The protein below binds the small molecule below.
Small molecule (SMILES): Nc1ccn([C@H]2C[C@H](O[P](=O)(O)OC[C@H]3O[C@@H](n4cnc5c(=O)nc(N)[nH]c54)C[C@@H]3O[P](=O)(O)OC[C@H]3O[C@@H](n4cnc5c(N)ncnc54)C[C@@H]3O)[C@@H](COP(=O)=O)O2)c(=O)n1

Sequence of chain 52.A:
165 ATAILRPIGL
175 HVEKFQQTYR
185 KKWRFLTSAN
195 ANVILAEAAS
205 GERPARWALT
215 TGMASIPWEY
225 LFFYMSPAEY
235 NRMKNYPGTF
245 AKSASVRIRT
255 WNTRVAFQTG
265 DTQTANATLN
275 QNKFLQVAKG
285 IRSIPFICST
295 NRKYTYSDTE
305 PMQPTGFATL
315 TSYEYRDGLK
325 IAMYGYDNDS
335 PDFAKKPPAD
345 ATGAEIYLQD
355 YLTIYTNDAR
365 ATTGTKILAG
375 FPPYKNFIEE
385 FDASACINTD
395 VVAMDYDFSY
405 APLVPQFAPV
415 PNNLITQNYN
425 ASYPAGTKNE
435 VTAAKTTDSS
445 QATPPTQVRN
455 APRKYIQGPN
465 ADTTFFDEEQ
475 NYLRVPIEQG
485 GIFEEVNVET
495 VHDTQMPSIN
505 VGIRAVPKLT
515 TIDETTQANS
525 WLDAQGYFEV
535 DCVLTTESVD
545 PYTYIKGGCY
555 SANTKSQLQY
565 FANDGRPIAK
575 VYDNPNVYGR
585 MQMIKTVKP

Binding-site contacts:
Ligand atom C5' contacts residue ASP401 of chain 52.A at 3.5 Å.
Ligand atom N4 contacts residue VAL495 of chain 52.A at 3.1 Å.
Ligand atom N4 contacts residue GLU493 of chain 52.A at 2.6 Å (salt-bridge).
Ligand atom C5' contacts residue SER403 of chain 52.A at 3.2 Å.
Ligand atom N2 contacts residue DG3 of chain 52.C at 3.5 Å (h-bond).
Ligand atom N3 contacts residue DG3 of chain 52.C at 3.4 Å.
Ligand atom C5 contacts residue VAL495 of chain 52.A at 3.0 Å (hydrophobic).
Ligand atom OP2 contacts residue HIS496 of chain 52.A at 2.9 Å (h-bond).
Ligand atom C8 contacts residue DG3 of chain 52.C at 3.6 Å.
Ligand atom O4' contacts residue SER403 of chain 52.A at 3.3 Å (h-bond).
Ligand atom C4 contacts residue DG3 of chain 52.C at 3.5 Å.
Ligand atom C6 contacts residue TYR404 of chain 52.A at 3.6 Å (hydrophobic).
Ligand atom O4' contacts residue ASP401 of chain 52.A at 3.2 Å (salt-bridge).
Ligand atom C6 contacts residue DG3 of chain 52.C at 3.5 Å.
Ligand atom N1 contacts residue DG3 of chain 52.C at 3.5 Å.
Ligand atom C4 contacts residue VAL495 of chain 52.A at 3.1 Å (hydrophobic).
Ligand atom C2 contacts residue TYR404 of chain 52.A at 3.6 Å (hydrophobic).
Ligand atom O6 contacts residue DG3 of chain 52.C at 3.5 Å.
Ligand atom O6 contacts residue DG4 of chain 52.C at 3.5 Å (h-bond).
Ligand atom C6 contacts residue VAL495 of chain 52.A at 3.7 Å (hydrophobic).
Ligand atom O3' contacts residue HIS496 of chain 52.A at 3.7 Å.
Ligand atom C5' contacts residue PHE402 of chain 52.A at 3.4 Å (hydrophobic).
Ligand atom C5 contacts residue DG3 of chain 52.C at 3.4 Å.
Ligand atom C2' contacts residue THR494 of chain 52.A at 3.3 Å.
Ligand atom O3' contacts residue SER403 of chain 52.A at 3.5 Å.
Ligand atom C2 contacts residue DG3 of chain 52.C at 3.4 Å.
Ligand atom C4 contacts residue GLU493 of chain 52.A at 3.4 Å.
Ligand atom N4 contacts residue PHE487 of chain 52.A at 2.9 Å (h-bond).
Ligand atom N3 contacts residue GLU493 of chain 52.A at 3.5 Å (salt-bridge).
Ligand atom C4' contacts residue ASP401 of chain 52.A at 3.5 Å.
Ligand atom N9 contacts residue DG3 of chain 52.C at 3.6 Å.
Ligand atom O3' contacts residue ASP401 of chain 52.A at 3.5 Å.
Ligand atom O5' contacts residue SER403 of chain 52.A at 3.1 Å (h-bond).
Ligand atom N1 contacts residue TYR404 of chain 52.A at 3.6 Å.
Ligand atom O4' contacts residue DG3 of chain 52.C at 3.2 Å (h-bond).
Ligand atom C1' contacts residue SER403 of chain 52.A at 3.2 Å.
Ligand atom C1' contacts residue DG3 of chain 52.C at 3.7 Å.
Ligand atom O5' contacts residue ASP401 of chain 52.A at 3.7 Å.
Ligand atom N4 contacts residue GLU489 of chain 52.A at 3.7 Å.
Ligand atom C4 contacts residue PHE487 of chain 52.A at 3.7 Å (hydrophobic).